A protein and the small-molecule ligand that binds it are described below.
Small molecule (SMILES): CC(=O)N[C@@H]1[C@@H](O)[C@H](O)[C@@H](CO)O[C@H]1O

Sequence of chain 1.A:
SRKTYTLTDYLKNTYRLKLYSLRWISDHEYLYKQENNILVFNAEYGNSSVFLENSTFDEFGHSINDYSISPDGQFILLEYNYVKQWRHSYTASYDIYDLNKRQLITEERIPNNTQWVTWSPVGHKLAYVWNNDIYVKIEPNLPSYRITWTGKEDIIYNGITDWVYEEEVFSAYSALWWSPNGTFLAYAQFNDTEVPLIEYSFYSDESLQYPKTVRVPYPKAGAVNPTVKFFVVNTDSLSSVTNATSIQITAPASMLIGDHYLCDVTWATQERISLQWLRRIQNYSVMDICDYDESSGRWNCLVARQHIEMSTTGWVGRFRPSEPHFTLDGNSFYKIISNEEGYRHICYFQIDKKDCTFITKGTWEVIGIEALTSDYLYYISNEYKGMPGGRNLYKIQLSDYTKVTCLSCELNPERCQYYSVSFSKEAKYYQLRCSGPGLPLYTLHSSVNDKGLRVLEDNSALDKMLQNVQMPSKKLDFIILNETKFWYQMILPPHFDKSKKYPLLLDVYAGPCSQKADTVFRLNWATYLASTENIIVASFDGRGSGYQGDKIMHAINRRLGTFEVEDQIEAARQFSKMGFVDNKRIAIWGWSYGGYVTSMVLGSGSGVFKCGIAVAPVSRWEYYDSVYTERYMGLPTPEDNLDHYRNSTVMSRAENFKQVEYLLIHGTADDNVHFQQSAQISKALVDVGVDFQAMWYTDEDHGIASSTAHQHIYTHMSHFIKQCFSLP

Binding-site contacts:
Ligand atom O6 contacts residue TRP151 of chain 1.A at 3.8 Å.
Ligand atom C1 contacts residue TRP151 of chain 1.A at 3.7 Å (hydrophobic).
Ligand atom C3 contacts residue ASN245 of chain 1.A at 3.8 Å.
Ligand atom C2 contacts residue TRP151 of chain 1.A at 4.2 Å (hydrophobic).
Ligand atom O5 contacts residue ASN245 of chain 1.A at 2.3 Å (h-bond).
Ligand atom C3 contacts residue TRP151 of chain 1.A at 4.1 Å (hydrophobic).
Ligand atom N2 contacts residue TRP151 of chain 1.A at 3.7 Å.
Ligand atom C2 contacts residue ASN245 of chain 1.A at 2.5 Å.
Ligand atom O7 contacts residue ASN245 of chain 1.A at 3.6 Å.
Ligand atom N2 contacts residue ASN245 of chain 1.A at 3.0 Å (h-bond).
Ligand atom C5 contacts residue ASN245 of chain 1.A at 3.6 Å.
Ligand atom C6 contacts residue TRP151 of chain 1.A at 4.4 Å (hydrophobic).
Ligand atom O4 contacts residue TRP151 of chain 1.A at 4.3 Å.
Ligand atom C1 contacts residue ASN245 of chain 1.A at 1.4 Å.
Ligand atom C7 contacts residue ASN245 of chain 1.A at 3.5 Å.
Ligand atom C4 contacts residue ASN245 of chain 1.A at 4.2 Å.
Ligand atom O5 contacts residue TRP151 of chain 1.A at 4.0 Å.
Ligand atom C5 contacts residue TRP151 of chain 1.A at 3.9 Å (hydrophobic).